The protein below binds the small molecule below.
Small molecule (SMILES): CC(=O)N[C@@H]1[C@@H](O)[C@H](O)[C@@H](CO)O[C@H]1O

Binding-site contacts:
Ligand atom C5 contacts residue ASN64 of chain 1.C at 3.4 Å.
Ligand atom O5 contacts residue ASN64 of chain 1.C at 2.1 Å (h-bond).
Ligand atom C2 contacts residue THR66 of chain 1.C at 4.0 Å.
Ligand atom C7 contacts residue ASN64 of chain 1.C at 4.3 Å.
Ligand atom C3 contacts residue THR66 of chain 1.C at 4.5 Å.
Ligand atom O7 contacts residue THR66 of chain 1.C at 4.4 Å.
Ligand atom C7 contacts residue THR66 of chain 1.C at 3.5 Å.
Ligand atom C6 contacts residue ASN64 of chain 1.C at 4.3 Å.
Ligand atom N2 contacts residue ASN64 of chain 1.C at 3.5 Å (h-bond).
Ligand atom C5 contacts residue LEU62 of chain 1.C at 4.4 Å (hydrophobic).
Ligand atom C8 contacts residue THR66 of chain 1.C at 3.8 Å.
Ligand atom O7 contacts residue ASN64 of chain 1.C at 4.2 Å.
Ligand atom N2 contacts residue THR66 of chain 1.C at 2.9 Å (h-bond).
Ligand atom C2 contacts residue ASN64 of chain 1.C at 2.9 Å.
Ligand atom C1 contacts residue THR66 of chain 1.C at 4.3 Å.
Ligand atom C4 contacts residue ASN64 of chain 1.C at 4.2 Å.
Ligand atom C1 contacts residue ASN64 of chain 1.C at 1.5 Å.
Ligand atom O6 contacts residue ASN64 of chain 1.C at 4.0 Å.
Ligand atom C3 contacts residue ASN64 of chain 1.C at 4.0 Å.

Sequence of chain 1.C:
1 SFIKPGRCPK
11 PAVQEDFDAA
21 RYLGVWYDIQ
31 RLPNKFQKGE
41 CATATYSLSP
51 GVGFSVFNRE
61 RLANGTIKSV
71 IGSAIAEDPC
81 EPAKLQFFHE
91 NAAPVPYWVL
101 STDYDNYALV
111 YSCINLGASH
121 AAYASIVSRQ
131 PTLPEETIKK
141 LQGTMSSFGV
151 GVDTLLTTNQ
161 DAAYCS